Sequence of chain 1.A:
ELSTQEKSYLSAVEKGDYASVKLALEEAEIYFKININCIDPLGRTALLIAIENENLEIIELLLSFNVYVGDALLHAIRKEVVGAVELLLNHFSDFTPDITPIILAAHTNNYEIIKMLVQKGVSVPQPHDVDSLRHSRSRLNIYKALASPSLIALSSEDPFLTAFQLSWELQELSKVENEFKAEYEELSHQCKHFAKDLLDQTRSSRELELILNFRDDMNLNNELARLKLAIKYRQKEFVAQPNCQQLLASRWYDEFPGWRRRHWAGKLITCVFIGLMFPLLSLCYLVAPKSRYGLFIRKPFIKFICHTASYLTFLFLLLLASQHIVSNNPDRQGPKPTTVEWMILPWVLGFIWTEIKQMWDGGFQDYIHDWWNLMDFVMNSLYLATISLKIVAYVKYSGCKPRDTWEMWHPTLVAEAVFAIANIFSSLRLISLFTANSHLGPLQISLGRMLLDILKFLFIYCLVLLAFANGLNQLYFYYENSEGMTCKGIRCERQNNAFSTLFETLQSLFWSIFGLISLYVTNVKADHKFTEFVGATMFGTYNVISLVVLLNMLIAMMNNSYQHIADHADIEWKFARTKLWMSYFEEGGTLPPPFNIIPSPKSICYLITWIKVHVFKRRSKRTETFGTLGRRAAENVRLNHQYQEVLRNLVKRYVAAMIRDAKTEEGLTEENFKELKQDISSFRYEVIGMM

Sequence of chain 1.D:
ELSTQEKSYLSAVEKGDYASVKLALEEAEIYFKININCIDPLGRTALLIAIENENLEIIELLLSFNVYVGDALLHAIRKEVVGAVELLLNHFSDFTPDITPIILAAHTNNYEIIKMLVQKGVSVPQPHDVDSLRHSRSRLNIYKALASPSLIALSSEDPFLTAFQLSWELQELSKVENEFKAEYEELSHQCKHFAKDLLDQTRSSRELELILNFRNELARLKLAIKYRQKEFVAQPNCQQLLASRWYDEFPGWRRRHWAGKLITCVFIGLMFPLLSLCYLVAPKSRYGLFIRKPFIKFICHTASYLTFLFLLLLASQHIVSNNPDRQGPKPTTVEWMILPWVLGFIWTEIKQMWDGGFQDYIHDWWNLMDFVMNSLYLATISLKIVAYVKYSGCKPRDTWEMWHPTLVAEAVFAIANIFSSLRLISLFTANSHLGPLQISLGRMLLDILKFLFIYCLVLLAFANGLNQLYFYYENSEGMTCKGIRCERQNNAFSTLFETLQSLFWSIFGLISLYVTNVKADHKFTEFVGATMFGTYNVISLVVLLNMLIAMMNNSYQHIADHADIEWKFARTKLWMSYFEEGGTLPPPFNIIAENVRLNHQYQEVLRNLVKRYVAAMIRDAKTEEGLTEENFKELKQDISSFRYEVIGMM

Binding-site contacts:
Ligand atom O11 contacts residue PHE595 of chain 1.D at 3.9 Å.
Ligand atom P contacts residue TRP573 of chain 1.A at 4.3 Å.
Ligand atom O22 contacts residue THR599 of chain 1.D at 4.1 Å.
Ligand atom O32 contacts residue PHE572 of chain 1.A at 3.7 Å.
Ligand atom O14 contacts residue THR599 of chain 1.D at 3.2 Å.
Ligand atom C1 contacts residue PHE595 of chain 1.D at 4.2 Å (hydrophobic).
Ligand atom C6 contacts residue VAL606 of chain 1.D at 3.6 Å (hydrophobic).
Ligand atom C6 contacts residue THR603 of chain 1.D at 4.0 Å.
Ligand atom O12 contacts residue ARG553 of chain 1.A at 3.2 Å (salt-bridge).
Ligand atom O12 contacts residue GLN569 of chain 1.A at 2.7 Å (h-bond).
Ligand atom O14 contacts residue PHE572 of chain 1.A at 4.4 Å.
Ligand atom O12 contacts residue TRP573 of chain 1.A at 4.2 Å.
Ligand atom C2 contacts residue PHE572 of chain 1.A at 3.6 Å (hydrophobic).
Ligand atom P contacts residue PHE595 of chain 1.D at 4.3 Å.
Ligand atom C1 contacts residue THR599 of chain 1.D at 4.3 Å.
Ligand atom P contacts residue GLN569 of chain 1.A at 3.8 Å.
Ligand atom C4 contacts residue THR603 of chain 1.D at 3.9 Å.
Ligand atom C5 contacts residue VAL606 of chain 1.D at 3.6 Å (hydrophobic).
Ligand atom O12 contacts residue ALA598 of chain 1.D at 3.9 Å.
Ligand atom O12 contacts residue PHE595 of chain 1.D at 3.7 Å.
Ligand atom C22 contacts residue PHE572 of chain 1.A at 3.4 Å (hydrophobic).
Ligand atom O11 contacts residue GLN569 of chain 1.A at 3.9 Å.
Ligand atom P contacts residue THR599 of chain 1.D at 4.2 Å.
Ligand atom O32 contacts residue LEU527 of chain 1.A at 3.8 Å.
Ligand atom P contacts residue PHE572 of chain 1.A at 4.2 Å.
Ligand atom C35 contacts residue PHE572 of chain 1.A at 4.3 Å (hydrophobic).
Ligand atom C5 contacts residue THR603 of chain 1.D at 4.5 Å.
Ligand atom O13 contacts residue GLN569 of chain 1.A at 3.8 Å.
Ligand atom O32 contacts residue LEU568 of chain 1.A at 3.9 Å.
Ligand atom O13 contacts residue TRP573 of chain 1.A at 3.4 Å.
Ligand atom C36 contacts residue LEU520 of chain 1.A at 3.7 Å (hydrophobic).
Ligand atom C33 contacts residue CYS524 of chain 1.A at 4.3 Å (hydrophobic).
Ligand atom O12 contacts residue THR599 of chain 1.D at 4.1 Å.
Ligand atom O14 contacts residue ALA598 of chain 1.D at 3.9 Å.
Ligand atom O21 contacts residue PHE572 of chain 1.A at 3.0 Å.
Ligand atom C33 contacts residue LEU527 of chain 1.A at 3.8 Å (hydrophobic).
Ligand atom C21 contacts residue PHE572 of chain 1.A at 3.6 Å (hydrophobic).
Ligand atom C31 contacts residue PHE572 of chain 1.A at 4.5 Å (hydrophobic).
Ligand atom O13 contacts residue PHE572 of chain 1.A at 3.1 Å.
Ligand atom C35 contacts residue LEU527 of chain 1.A at 4.2 Å (hydrophobic).

This protein binds this small molecule.
Small molecule (SMILES): CCCCCC(=O)OC[C@H](COP(=O)(O)O)OC(=O)CCCCC